Sequence of chain 1.A:
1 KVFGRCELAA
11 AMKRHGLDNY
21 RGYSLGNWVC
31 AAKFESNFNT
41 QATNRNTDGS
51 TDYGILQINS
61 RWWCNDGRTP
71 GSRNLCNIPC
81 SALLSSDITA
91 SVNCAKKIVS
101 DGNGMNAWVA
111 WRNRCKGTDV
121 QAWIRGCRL

This protein binds this small molecule.
Small molecule (SMILES): NC(=[NH2+])NCCC[C@H](N)C(=O)O

Binding-site contacts:
Ligand atom CA contacts residue TRP123 of chain 1.A at 4.2 Å (hydrophobic).
Ligand atom N contacts residue ALA122 of chain 1.A at 3.6 Å.
Ligand atom CZ contacts residue PHE34 of chain 1.A at 4.2 Å (hydrophobic).
Ligand atom C contacts residue ALA122 of chain 1.A at 4.5 Å (hydrophobic).
Ligand atom NE contacts residue PHE34 of chain 1.A at 4.4 Å.
Ligand atom CD contacts residue TRP123 of chain 1.A at 3.7 Å (hydrophobic).
Ligand atom CG contacts residue TRP123 of chain 1.A at 3.7 Å (hydrophobic).
Ligand atom NH2 contacts residue PHE34 of chain 1.A at 3.1 Å.
Ligand atom NH2 contacts residue ARG114 of chain 1.A at 4.0 Å.
Ligand atom O contacts residue TRP123 of chain 1.A at 3.8 Å.
Ligand atom O contacts residue ALA122 of chain 1.A at 4.0 Å.
Ligand atom CD contacts residue PHE34 of chain 1.A at 3.7 Å (hydrophobic).
Ligand atom N contacts residue TRP123 of chain 1.A at 3.7 Å.
Ligand atom CB contacts residue TRP123 of chain 1.A at 3.4 Å (hydrophobic).